Sequence of chain 1.A:
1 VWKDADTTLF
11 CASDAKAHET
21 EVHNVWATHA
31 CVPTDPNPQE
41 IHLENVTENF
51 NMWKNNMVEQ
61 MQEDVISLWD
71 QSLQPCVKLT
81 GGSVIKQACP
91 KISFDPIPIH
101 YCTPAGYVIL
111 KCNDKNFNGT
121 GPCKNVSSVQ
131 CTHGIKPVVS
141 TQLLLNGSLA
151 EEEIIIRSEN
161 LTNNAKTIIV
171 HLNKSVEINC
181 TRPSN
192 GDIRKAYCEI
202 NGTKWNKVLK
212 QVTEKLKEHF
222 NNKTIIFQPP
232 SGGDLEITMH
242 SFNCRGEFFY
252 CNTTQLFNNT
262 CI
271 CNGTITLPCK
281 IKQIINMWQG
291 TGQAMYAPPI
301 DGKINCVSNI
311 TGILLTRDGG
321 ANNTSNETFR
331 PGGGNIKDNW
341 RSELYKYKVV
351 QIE

The small molecule below binds the protein below.
Small molecule (SMILES): CC(=O)N[C@@H]1[C@@H](O)[C@H](O)[C@@H](CO)O[C@H]1O

Binding-site contacts:
Ligand atom O7 contacts residue ASN322 of chain 1.A at 3.5 Å (h-bond).
Ligand atom C7 contacts residue ASN322 of chain 1.A at 3.5 Å.
Ligand atom C3 contacts residue ASN322 of chain 1.A at 3.7 Å.
Ligand atom N2 contacts residue ASN322 of chain 1.A at 2.9 Å (h-bond).
Ligand atom C4 contacts residue ASN322 of chain 1.A at 4.0 Å.
Ligand atom C1 contacts residue ASN322 of chain 1.A at 1.4 Å.
Ligand atom C6 contacts residue THR162 of chain 1.A at 3.3 Å.
Ligand atom C2 contacts residue ASN322 of chain 1.A at 2.3 Å.
Ligand atom O6 contacts residue THR162 of chain 1.A at 4.4 Å.
Ligand atom O5 contacts residue ASN322 of chain 1.A at 2.3 Å (h-bond).
Ligand atom C5 contacts residue THR162 of chain 1.A at 4.2 Å.
Ligand atom C5 contacts residue ASN322 of chain 1.A at 3.6 Å.
Ligand atom O6 contacts residue ASN322 of chain 1.A at 4.5 Å.